Sequence of chain 28.A:
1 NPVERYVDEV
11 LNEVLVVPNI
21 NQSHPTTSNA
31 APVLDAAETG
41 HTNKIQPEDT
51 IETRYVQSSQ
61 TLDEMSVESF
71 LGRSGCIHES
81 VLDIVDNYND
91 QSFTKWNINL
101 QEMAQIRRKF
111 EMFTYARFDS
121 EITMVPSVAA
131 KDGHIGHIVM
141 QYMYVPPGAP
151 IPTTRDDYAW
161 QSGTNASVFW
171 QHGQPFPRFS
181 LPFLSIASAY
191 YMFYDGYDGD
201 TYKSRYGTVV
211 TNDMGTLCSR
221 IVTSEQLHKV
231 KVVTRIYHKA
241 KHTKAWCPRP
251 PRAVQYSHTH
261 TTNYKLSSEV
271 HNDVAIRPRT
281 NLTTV

Binding-site contacts:
Ligand atom C5 contacts residue LEU100 of chain 28.A at 4.0 Å (hydrophobic).
Ligand atom C5 contacts residue MET214 of chain 28.A at 3.7 Å (hydrophobic).
Ligand atom C4 contacts residue LEU100 of chain 28.A at 3.8 Å (hydrophobic).
Ligand atom CM3 contacts residue TYR190 of chain 28.A at 3.8 Å (hydrophobic).
Ligand atom CM2 contacts residue ILE122 of chain 28.A at 3.9 Å (hydrophobic).
Ligand atom CM4 contacts residue VAL168 of chain 28.A at 3.9 Å (hydrophobic).
Ligand atom C1B contacts residue LEU181 of chain 28.A at 3.9 Å (hydrophobic).
Ligand atom C1C contacts residue MET214 of chain 28.A at 3.4 Å (hydrophobic).
Ligand atom N1A contacts residue MET124 of chain 28.A at 3.9 Å.
Ligand atom N1A contacts residue PHE179 of chain 28.A at 3.2 Å.
Ligand atom CM4 contacts residue ALA166 of chain 28.A at 3.1 Å (hydrophobic).
Ligand atom C4 contacts residue MET214 of chain 28.A at 4.0 Å (hydrophobic).
Ligand atom N5A contacts residue PHE179 of chain 28.A at 3.2 Å.
Ligand atom CM4 contacts residue TYR144 of chain 28.A at 3.8 Å (hydrophobic).
Ligand atom C5B contacts residue LEU181 of chain 28.A at 3.6 Å (hydrophobic).
Ligand atom N2A contacts residue PHE179 of chain 28.A at 3.3 Å.
Ligand atom CM6 contacts residue TYR144 of chain 28.A at 3.7 Å (hydrophobic).
Ligand atom C4A contacts residue PHE179 of chain 28.A at 3.5 Å (hydrophobic).
Ligand atom N3A contacts residue TYR144 of chain 28.A at 3.2 Å.
Ligand atom C3C contacts residue LEU181 of chain 28.A at 4.0 Å (hydrophobic).
Ligand atom N5A contacts residue LEU217 of chain 28.A at 3.7 Å.
Ligand atom CM6 contacts residue LEU184 of chain 28.A at 3.6 Å (hydrophobic).
Ligand atom O1 contacts residue MET214 of chain 28.A at 3.2 Å.
Ligand atom C6B contacts residue ILE98 of chain 28.A at 3.8 Å (hydrophobic).
Ligand atom C5B contacts residue TYR144 of chain 28.A at 3.7 Å (hydrophobic).
Ligand atom CM6 contacts residue LEU181 of chain 28.A at 3.8 Å (hydrophobic).
Ligand atom C4 contacts residue TYR190 of chain 28.A at 3.8 Å (hydrophobic).
Ligand atom CM4 contacts residue TYR142 of chain 28.A at 3.9 Å (hydrophobic).
Ligand atom CM2 contacts residue ILE77 of chain 28.A at 3.9 Å (hydrophobic).
Ligand atom C6B contacts residue LEU181 of chain 28.A at 3.5 Å (hydrophobic).
Ligand atom C4A contacts residue TYR144 of chain 28.A at 3.5 Å (hydrophobic).
Ligand atom N3A contacts residue PHE179 of chain 28.A at 3.6 Å.
Ligand atom C1B contacts residue ILE98 of chain 28.A at 3.6 Å (hydrophobic).
Ligand atom N2 contacts residue MET214 of chain 28.A at 3.7 Å.
Ligand atom O1 contacts residue LEU100 of chain 28.A at 3.8 Å.
Ligand atom O1B contacts residue ILE98 of chain 28.A at 3.1 Å.
Ligand atom N2A contacts residue TYR144 of chain 28.A at 4.0 Å.
Ligand atom C3 contacts residue LEU100 of chain 28.A at 3.7 Å (hydrophobic).
Ligand atom N2 contacts residue LEU100 of chain 28.A at 3.8 Å.
Ligand atom N1A contacts residue LEU217 of chain 28.A at 3.4 Å.

The small molecule below binds the protein below.
Small molecule (SMILES): Cc1cc(CCCOc2c(C)cc(-n3nnc(C)n3)cc2C)on1